Binding-site contacts:
Ligand atom C16 contacts residue VAL300 of chain 1.B at 3.7 Å (hydrophobic).
Ligand atom C07 contacts residue PHE317 of chain 1.B at 3.8 Å (hydrophobic).
Ligand atom C07 contacts residue PRO298 of chain 1.B at 3.8 Å (hydrophobic).
Ligand atom C13 contacts residue VAL300 of chain 1.B at 3.6 Å (hydrophobic).
Ligand atom C16 contacts residue MET303 of chain 1.B at 3.8 Å (hydrophobic).
Ligand atom C02 contacts residue TRP320 of chain 1.B at 3.6 Å (hydrophobic).
Ligand atom C24 contacts residue TYR439 of chain 1.B at 3.9 Å (hydrophobic).
Ligand atom N22 contacts residue ASN302 of chain 1.B at 3.9 Å.
Ligand atom C14 contacts residue VAL300 of chain 1.B at 3.6 Å (hydrophobic).
Ligand atom C02 contacts residue GLU325 of chain 1.B at 3.5 Å.
Ligand atom C07 contacts residue GLY319 of chain 1.B at 3.7 Å.
Ligand atom C04 contacts residue PRO298 of chain 1.B at 3.9 Å (hydrophobic).
Ligand atom C12 contacts residue HEM1 of chain 1.K at 3.8 Å.
Ligand atom C03 contacts residue HEM1 of chain 1.K at 3.2 Å.
Ligand atom N02 contacts residue GLU325 of chain 1.B at 2.7 Å (salt-bridge).
Ligand atom N01 contacts residue GLU325 of chain 1.B at 2.7 Å (salt-bridge).
Ligand atom C15 contacts residue VAL300 of chain 1.B at 3.7 Å (hydrophobic).
Ligand atom N23 contacts residue ASN302 of chain 1.B at 3.8 Å.
Ligand atom C13 contacts residue HEM1 of chain 1.K at 3.7 Å.
Ligand atom C27 contacts residue LEU69 of chain 1.B at 3.6 Å (hydrophobic).
Ligand atom C08 contacts residue GLU325 of chain 1.B at 3.6 Å.
Ligand atom C06 contacts residue GLU325 of chain 1.B at 3.6 Å.
Ligand atom C25 contacts residue TYR439 of chain 1.B at 3.4 Å (hydrophobic).
Ligand atom N02 contacts residue HEM1 of chain 1.K at 3.3 Å.
Ligand atom C02 contacts residue HEM1 of chain 1.K at 3.6 Å.
Ligand atom C09 contacts residue GLU325 of chain 1.B at 3.7 Å.
Ligand atom C12 contacts residue VAL300 of chain 1.B at 3.7 Å (hydrophobic).
Ligand atom N02 contacts residue TYR321 of chain 1.B at 3.6 Å.
Ligand atom N02 contacts residue MET322 of chain 1.B at 3.7 Å.
Ligand atom C16 contacts residue HEM1 of chain 1.K at 3.4 Å.
Ligand atom C11 contacts residue VAL300 of chain 1.B at 3.7 Å (hydrophobic).
Ligand atom C07 contacts residue HEM1 of chain 1.K at 3.4 Å.
Ligand atom C11 contacts residue HEM1 of chain 1.K at 3.3 Å.
Ligand atom C27 contacts residue TYR439 of chain 1.B at 3.3 Å (hydrophobic).
Ligand atom C05 contacts residue VAL300 of chain 1.B at 3.8 Å (hydrophobic).
Ligand atom N01 contacts residue PRO298 of chain 1.B at 3.9 Å.
Ligand atom C03 contacts residue TRP320 of chain 1.B at 3.8 Å (hydrophobic).
Ligand atom C22 contacts residue ASN302 of chain 1.B at 3.6 Å.
Ligand atom N02 contacts residue TRP320 of chain 1.B at 2.7 Å (h-bond).
Ligand atom C09 contacts residue HEM1 of chain 1.K at 3.3 Å.

The small molecule below binds the protein below.
Small molecule (SMILES): Cc1cc(N)nc(CCc2cccc(CCc3cc(C)nc(N)c3)c2)c1

Sequence of chain 1.B:
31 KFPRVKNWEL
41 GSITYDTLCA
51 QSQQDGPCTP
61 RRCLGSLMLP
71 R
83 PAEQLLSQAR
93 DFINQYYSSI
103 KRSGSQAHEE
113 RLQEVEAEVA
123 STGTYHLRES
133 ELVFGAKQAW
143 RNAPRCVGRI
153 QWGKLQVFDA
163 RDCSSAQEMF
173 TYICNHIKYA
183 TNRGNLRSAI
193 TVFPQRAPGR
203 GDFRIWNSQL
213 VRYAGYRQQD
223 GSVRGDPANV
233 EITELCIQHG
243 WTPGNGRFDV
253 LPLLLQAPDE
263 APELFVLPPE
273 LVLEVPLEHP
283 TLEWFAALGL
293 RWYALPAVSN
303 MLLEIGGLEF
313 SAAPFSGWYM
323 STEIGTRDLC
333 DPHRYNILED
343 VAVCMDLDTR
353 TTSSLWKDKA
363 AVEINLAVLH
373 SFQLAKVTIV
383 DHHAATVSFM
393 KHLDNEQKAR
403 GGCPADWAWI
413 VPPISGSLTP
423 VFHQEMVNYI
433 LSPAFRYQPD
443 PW